Sequence of chain 2.A:
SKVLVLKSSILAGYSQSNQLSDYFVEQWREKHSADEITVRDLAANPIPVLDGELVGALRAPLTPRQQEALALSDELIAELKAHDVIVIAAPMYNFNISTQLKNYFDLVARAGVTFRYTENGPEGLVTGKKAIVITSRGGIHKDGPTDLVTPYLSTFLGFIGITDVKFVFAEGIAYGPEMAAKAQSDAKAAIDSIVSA

Binding-site contacts:
Ligand atom C2 contacts residue FMN1 of chain 1.B at 3.5 Å.
Ligand atom C14 contacts residue ALA177 of chain 1.A at 3.7 Å (hydrophobic).
Ligand atom C15 contacts residue GLY142 of chain 1.A at 3.4 Å.
Ligand atom C15 contacts residue GLY141 of chain 1.A at 3.8 Å.
Ligand atom C14 contacts residue TYR120 of chain 2.A at 3.7 Å (hydrophobic).
Ligand atom C16 contacts residue TYR120 of chain 2.A at 3.8 Å (hydrophobic).
Ligand atom C6 contacts residue FMN1 of chain 1.B at 3.6 Å.
Ligand atom C4 contacts residue PHE162 of chain 2.A at 3.3 Å (hydrophobic).
Ligand atom C8 contacts residue FMN1 of chain 1.B at 3.8 Å.
Ligand atom C9 contacts residue FMN1 of chain 1.B at 3.7 Å.
Ligand atom O5 contacts residue FMN1 of chain 1.B at 3.3 Å (h-bond).
Ligand atom O5 contacts residue PHE98 of chain 1.A at 4.0 Å.
Ligand atom C4 contacts residue PHE98 of chain 1.A at 4.0 Å (hydrophobic).
Ligand atom C10 contacts residue FMN1 of chain 1.B at 3.3 Å.
Ligand atom C2 contacts residue PHE118 of chain 2.A at 3.8 Å (hydrophobic).
Ligand atom C3 contacts residue ASN97 of chain 1.A at 3.5 Å.
Ligand atom O5 contacts residue PHE162 of chain 2.A at 4.0 Å.
Ligand atom C3 contacts residue PHE162 of chain 2.A at 3.6 Å (hydrophobic).
Ligand atom C12 contacts residue TYR178 of chain 1.A at 4.0 Å (hydrophobic).
Ligand atom O17 contacts residue ALA177 of chain 1.A at 4.0 Å.
Ligand atom C20 contacts residue TYR120 of chain 2.A at 3.6 Å (hydrophobic).
Ligand atom O17 contacts residue TYR120 of chain 2.A at 3.5 Å (h-bond).
Ligand atom C19 contacts residue TYR120 of chain 2.A at 4.0 Å (hydrophobic).
Ligand atom O21 contacts residue TYR178 of chain 1.A at 3.6 Å (h-bond).
Ligand atom C1 contacts residue TYR120 of chain 2.A at 3.7 Å (hydrophobic).
Ligand atom C10 contacts residue PHE162 of chain 2.A at 3.7 Å (hydrophobic).
Ligand atom O21 contacts residue PRO125 of chain 2.A at 4.1 Å.
Ligand atom C1 contacts residue FMN1 of chain 1.B at 3.7 Å.
Ligand atom O32 contacts residue TYR178 of chain 1.A at 4.0 Å.
Ligand atom C4 contacts residue FMN1 of chain 1.B at 3.4 Å.
Ligand atom O38 contacts residue TYR120 of chain 2.A at 3.7 Å.
Ligand atom O16 contacts residue HIS144 of chain 1.A at 3.5 Å.
Ligand atom O38 contacts residue ALA177 of chain 1.A at 2.9 Å.
Ligand atom C7 contacts residue FMN1 of chain 1.B at 3.7 Å.
Ligand atom C2 contacts residue ASN97 of chain 1.A at 4.0 Å.
Ligand atom C3 contacts residue FMN1 of chain 1.B at 3.6 Å.
Ligand atom C8 contacts residue TYR120 of chain 2.A at 4.1 Å (hydrophobic).
Ligand atom C15 contacts residue FMN1 of chain 1.B at 4.0 Å.
Ligand atom C5 contacts residue TYR120 of chain 2.A at 3.5 Å (hydrophobic).
Ligand atom O16 contacts residue FMN1 of chain 1.B at 3.8 Å.

Sequence of chain 1.A:
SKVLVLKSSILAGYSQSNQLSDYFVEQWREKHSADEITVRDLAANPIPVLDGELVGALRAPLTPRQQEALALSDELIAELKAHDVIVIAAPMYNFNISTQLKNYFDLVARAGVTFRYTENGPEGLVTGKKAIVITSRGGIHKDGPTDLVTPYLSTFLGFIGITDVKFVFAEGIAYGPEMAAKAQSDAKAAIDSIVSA

This small molecule binds to this protein.
Small molecule (SMILES): O=C1Oc2ccccc2C(=O)C1CC1C(=O)Oc2ccccc2C1=O